Sequence of chain 1.D:
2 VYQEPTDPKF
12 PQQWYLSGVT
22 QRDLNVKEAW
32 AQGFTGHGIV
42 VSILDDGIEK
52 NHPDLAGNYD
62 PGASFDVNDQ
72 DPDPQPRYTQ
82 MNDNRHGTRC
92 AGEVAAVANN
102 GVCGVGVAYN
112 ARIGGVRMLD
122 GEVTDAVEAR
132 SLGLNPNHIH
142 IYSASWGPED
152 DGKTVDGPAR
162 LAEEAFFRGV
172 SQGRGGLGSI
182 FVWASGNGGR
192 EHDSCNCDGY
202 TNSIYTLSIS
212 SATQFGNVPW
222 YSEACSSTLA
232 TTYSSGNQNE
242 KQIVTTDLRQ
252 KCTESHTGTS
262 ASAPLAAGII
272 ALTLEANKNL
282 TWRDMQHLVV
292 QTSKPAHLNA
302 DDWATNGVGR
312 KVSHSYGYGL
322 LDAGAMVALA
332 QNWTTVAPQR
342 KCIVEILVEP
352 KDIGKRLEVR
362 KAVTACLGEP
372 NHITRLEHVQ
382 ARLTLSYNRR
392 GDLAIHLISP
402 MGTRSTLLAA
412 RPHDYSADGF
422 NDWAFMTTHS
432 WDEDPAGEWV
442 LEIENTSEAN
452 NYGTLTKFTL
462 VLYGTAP

Sequence of chain 1.A:
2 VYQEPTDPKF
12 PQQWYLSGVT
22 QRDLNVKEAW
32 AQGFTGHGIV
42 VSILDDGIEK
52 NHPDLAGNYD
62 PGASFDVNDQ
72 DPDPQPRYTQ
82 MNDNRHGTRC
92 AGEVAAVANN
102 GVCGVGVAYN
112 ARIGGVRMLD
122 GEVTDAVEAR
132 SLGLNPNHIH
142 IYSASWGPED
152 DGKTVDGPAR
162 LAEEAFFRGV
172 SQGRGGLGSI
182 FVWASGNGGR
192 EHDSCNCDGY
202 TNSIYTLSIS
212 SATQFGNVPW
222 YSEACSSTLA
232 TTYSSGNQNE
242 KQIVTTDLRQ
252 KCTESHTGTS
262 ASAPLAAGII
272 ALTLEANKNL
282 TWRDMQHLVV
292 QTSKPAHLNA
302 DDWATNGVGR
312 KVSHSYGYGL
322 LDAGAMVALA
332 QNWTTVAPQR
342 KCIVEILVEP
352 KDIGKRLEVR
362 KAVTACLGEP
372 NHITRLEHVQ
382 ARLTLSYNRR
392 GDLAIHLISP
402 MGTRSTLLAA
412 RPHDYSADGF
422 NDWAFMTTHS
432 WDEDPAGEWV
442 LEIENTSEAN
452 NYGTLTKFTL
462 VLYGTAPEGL

A protein and the small-molecule ligand that binds it are described below.
Small molecule (SMILES): CCCCCCCCCC(=O)N[C@@H](CCCN=C(N)N)C(=O)N[C@H](C(=O)N[C@@H](CCCCN)C(=O)N[C@@H](CCCN=C(N)N)[C@@H](C)O)C(C)C

Binding-site contacts:
Ligand atom CA contacts residue GLY148 of chain 1.A at 3.4 Å.
Ligand atom CZ contacts residue ASP157 of chain 1.A at 3.3 Å.
Ligand atom O contacts residue ASN188 of chain 1.A at 2.8 Å (h-bond).
Ligand atom N contacts residue HIS87 of chain 1.A at 3.1 Å (h-bond).
Ligand atom N contacts residue GLY148 of chain 1.A at 2.9 Å (h-bond).
Ligand atom C1 contacts residue SER261 of chain 1.A at 2.3 Å.
Ligand atom O contacts residue SER261 of chain 1.A at 2.4 Å (h-bond).
Ligand atom N contacts residue SER146 of chain 1.A at 2.8 Å (h-bond).
Ligand atom NE contacts residue ASP151 of chain 1.A at 3.1 Å (salt-bridge).
Ligand atom NH1 contacts residue PRO149 of chain 1.A at 3.3 Å (h-bond).
Ligand atom NE contacts residue GLU129 of chain 1.A at 3.0 Å (salt-bridge).
Ligand atom NH2 contacts residue ASP199 of chain 1.A at 2.9 Å (salt-bridge).
Ligand atom O contacts residue TRP147 of chain 1.A at 3.2 Å.
Ligand atom NH1 contacts residue ASP151 of chain 1.A at 3.1 Å (salt-bridge).
Ligand atom CB contacts residue ASN188 of chain 1.A at 3.3 Å.
Ligand atom CA contacts residue ASN188 of chain 1.A at 3.3 Å.
Ligand atom CE contacts residue ASP47 of chain 1.A at 3.1 Å.
Ligand atom CG contacts residue SO41 of chain 1.YC at 3.1 Å.
Ligand atom NE contacts residue TYR201 of chain 1.A at 3.2 Å (h-bond).
Ligand atom O contacts residue GLY148 of chain 1.A at 3.2 Å (h-bond).
Ligand atom NZ contacts residue ASN85 of chain 1.A at 3.1 Å (h-bond).
Ligand atom C contacts residue SER261 of chain 1.A at 1.4 Å.
Ligand atom CA contacts residue SER261 of chain 1.A at 2.4 Å.
Ligand atom NZ contacts residue ASP47 of chain 1.A at 2.7 Å (salt-bridge).
Ligand atom N contacts residue SO41 of chain 1.YC at 2.6 Å (h-bond).
Ligand atom NH1 contacts residue ASP199 of chain 1.A at 2.7 Å (salt-bridge).
Ligand atom CA contacts residue SO41 of chain 1.YC at 3.3 Å.
Ligand atom N contacts residue SER261 of chain 1.A at 3.0 Å (h-bond).
Ligand atom C10 contacts residue TYR453 of chain 1.D at 3.3 Å (hydrophobic).
Ligand atom CB contacts residue SER261 of chain 1.A at 2.8 Å.
Ligand atom NH1 contacts residue TYR201 of chain 1.A at 3.0 Å (h-bond).
Ligand atom C1 contacts residue SO41 of chain 1.V at 3.3 Å.
Ligand atom CZ contacts residue ASP199 of chain 1.A at 3.2 Å.
Ligand atom NH1 contacts residue ASP157 of chain 1.A at 3.0 Å (salt-bridge).
Ligand atom NH1 contacts residue GLY158 of chain 1.A at 3.4 Å (h-bond).
Ligand atom C1 contacts residue HIS87 of chain 1.A at 1.5 Å.
Ligand atom NZ contacts residue ASP84 of chain 1.A at 2.8 Å (salt-bridge).
Ligand atom C contacts residue HIS87 of chain 1.A at 2.8 Å.
Ligand atom NH2 contacts residue ASP157 of chain 1.A at 2.7 Å (salt-bridge).
Ligand atom NH2 contacts residue ALA185 of chain 1.A at 2.9 Å (h-bond).